Sequence of chain 2.C:
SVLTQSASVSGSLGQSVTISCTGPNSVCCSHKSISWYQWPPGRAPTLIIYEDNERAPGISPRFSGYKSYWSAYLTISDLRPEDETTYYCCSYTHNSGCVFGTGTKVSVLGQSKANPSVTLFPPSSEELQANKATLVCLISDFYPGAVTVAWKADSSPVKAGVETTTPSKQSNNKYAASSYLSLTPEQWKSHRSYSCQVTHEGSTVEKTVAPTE

Sequence of chain 2.D:
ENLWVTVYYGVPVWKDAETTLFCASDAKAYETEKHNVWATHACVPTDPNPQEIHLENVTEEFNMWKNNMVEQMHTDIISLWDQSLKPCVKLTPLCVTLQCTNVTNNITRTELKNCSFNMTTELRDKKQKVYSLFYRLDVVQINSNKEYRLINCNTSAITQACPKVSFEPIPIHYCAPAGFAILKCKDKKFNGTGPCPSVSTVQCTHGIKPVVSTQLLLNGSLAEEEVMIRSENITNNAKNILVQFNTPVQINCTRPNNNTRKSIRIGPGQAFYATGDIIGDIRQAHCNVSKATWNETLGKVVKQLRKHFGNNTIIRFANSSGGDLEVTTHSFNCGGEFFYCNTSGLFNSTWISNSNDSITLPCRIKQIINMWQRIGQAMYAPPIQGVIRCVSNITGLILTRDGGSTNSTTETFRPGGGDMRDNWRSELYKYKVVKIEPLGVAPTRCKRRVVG

The protein below binds the small molecule below.
Small molecule (SMILES): CC(=O)N[C@H]1[C@H](O[C@H]2[C@H](O)[C@@H](NC(C)=O)CO[C@@H]2CO[C@@H]2O[C@@H](C)[C@@H](O)[C@@H](O)[C@@H]2O)O[C@H](CO)[C@@H](O[C@@H]2O[C@H](CO[C@H]3O[C@H](CO)[C@@H](O)[C@H](O)[C@@H]3O[C@@H]3O[C@H](CO)[C@@H](O[C@@H]4O[C@H](CO)[C@H](O)[C@H](O)[C@H]4O)[C@H](O)[C@H]3NC(C)=O)[C@@H](O)[C@H](O[C@H]3O[C@H](CO)[C@@H](O)[C@H](O)[C@@H]3O)[C@@H]2O)[C@@H]1O

Binding-site contacts:
Ligand atom O2 contacts residue HIS95 of chain 2.C at 3.1 Å.
Ligand atom C2 contacts residue GLY112 of chain 2.B at 3.0 Å.
Ligand atom C3 contacts residue ASN58 of chain 2.D at 3.8 Å.
Ligand atom O6 contacts residue ASP111 of chain 2.B at 3.2 Å (salt-bridge).
Ligand atom O7 contacts residue ARG110 of chain 2.B at 2.6 Å (salt-bridge).
Ligand atom O2 contacts residue GLY112 of chain 2.B at 3.6 Å (h-bond).
Ligand atom C7 contacts residue ARG110 of chain 2.B at 3.1 Å.
Ligand atom O7 contacts residue GLY16 of chain 2.A at 3.3 Å (h-bond).
Ligand atom O7 contacts residue SER17 of chain 2.A at 3.8 Å.
Ligand atom C1 contacts residue HIS95 of chain 2.C at 3.9 Å.
Ligand atom O2 contacts residue GLU57 of chain 2.D at 3.0 Å (salt-bridge).
Ligand atom O6 contacts residue HIS95 of chain 2.C at 2.5 Å (h-bond).
Ligand atom O7 contacts residue SER113 of chain 2.B at 3.6 Å.
Ligand atom C1 contacts residue ASN58 of chain 2.D at 1.4 Å.
Ligand atom C7 contacts residue ASN58 of chain 2.D at 3.2 Å.
Ligand atom O6 contacts residue ARG110 of chain 2.B at 3.6 Å.
Ligand atom O4 contacts residue ASN96 of chain 2.C at 3.4 Å.
Ligand atom C2 contacts residue HIS95 of chain 2.C at 3.8 Å.
Ligand atom C6 contacts residue HIS33 of chain 2.B at 3.8 Å.
Ligand atom O4 contacts residue GLY112 of chain 2.B at 3.4 Å.
Ligand atom C3 contacts residue SER113 of chain 2.B at 3.3 Å.
Ligand atom O3 contacts residue PHE31 of chain 2.B at 3.6 Å.
Ligand atom O5 contacts residue ASN58 of chain 2.D at 2.5 Å (h-bond).
Ligand atom C2 contacts residue ASN58 of chain 2.D at 2.5 Å.
Ligand atom C3 contacts residue GLY112 of chain 2.B at 2.5 Å.
Ligand atom O3 contacts residue GLY112 of chain 2.B at 1.4 Å.
Ligand atom O2 contacts residue TYR54 of chain 2.B at 3.9 Å.
Ligand atom C5 contacts residue HIS95 of chain 2.C at 3.9 Å.
Ligand atom N2 contacts residue PHE31 of chain 2.B at 3.0 Å.
Ligand atom C4 contacts residue GLY112 of chain 2.B at 3.5 Å.
Ligand atom C8 contacts residue PHE31 of chain 2.B at 3.9 Å (hydrophobic).
Ligand atom O5 contacts residue HIS95 of chain 2.C at 3.1 Å.
Ligand atom C6 contacts residue HIS95 of chain 2.C at 3.5 Å.
Ligand atom C7 contacts residue PHE31 of chain 2.B at 3.5 Å (hydrophobic).
Ligand atom N2 contacts residue ASN58 of chain 2.D at 2.8 Å (h-bond).
Ligand atom O7 contacts residue ASN58 of chain 2.D at 2.9 Å (h-bond).
Ligand atom C8 contacts residue ARG110 of chain 2.B at 3.1 Å.
Ligand atom C6 contacts residue GLY112 of chain 2.B at 3.5 Å.
Ligand atom O3 contacts residue SER113 of chain 2.B at 1.8 Å (h-bond).
Ligand atom C5 contacts residue ASN58 of chain 2.D at 3.7 Å.

Sequence of chain 2.A:
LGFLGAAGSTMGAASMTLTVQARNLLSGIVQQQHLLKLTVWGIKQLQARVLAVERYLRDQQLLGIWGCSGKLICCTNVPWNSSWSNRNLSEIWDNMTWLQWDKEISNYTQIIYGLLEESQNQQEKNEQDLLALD

Sequence of chain 2.B:
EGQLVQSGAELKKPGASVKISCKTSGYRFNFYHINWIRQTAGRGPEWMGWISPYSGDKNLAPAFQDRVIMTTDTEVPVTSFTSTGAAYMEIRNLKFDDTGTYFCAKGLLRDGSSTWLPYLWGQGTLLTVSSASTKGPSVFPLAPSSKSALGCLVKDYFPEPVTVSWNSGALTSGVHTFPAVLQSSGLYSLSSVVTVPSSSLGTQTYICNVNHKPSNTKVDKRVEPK